Sequence of chain 1.C:
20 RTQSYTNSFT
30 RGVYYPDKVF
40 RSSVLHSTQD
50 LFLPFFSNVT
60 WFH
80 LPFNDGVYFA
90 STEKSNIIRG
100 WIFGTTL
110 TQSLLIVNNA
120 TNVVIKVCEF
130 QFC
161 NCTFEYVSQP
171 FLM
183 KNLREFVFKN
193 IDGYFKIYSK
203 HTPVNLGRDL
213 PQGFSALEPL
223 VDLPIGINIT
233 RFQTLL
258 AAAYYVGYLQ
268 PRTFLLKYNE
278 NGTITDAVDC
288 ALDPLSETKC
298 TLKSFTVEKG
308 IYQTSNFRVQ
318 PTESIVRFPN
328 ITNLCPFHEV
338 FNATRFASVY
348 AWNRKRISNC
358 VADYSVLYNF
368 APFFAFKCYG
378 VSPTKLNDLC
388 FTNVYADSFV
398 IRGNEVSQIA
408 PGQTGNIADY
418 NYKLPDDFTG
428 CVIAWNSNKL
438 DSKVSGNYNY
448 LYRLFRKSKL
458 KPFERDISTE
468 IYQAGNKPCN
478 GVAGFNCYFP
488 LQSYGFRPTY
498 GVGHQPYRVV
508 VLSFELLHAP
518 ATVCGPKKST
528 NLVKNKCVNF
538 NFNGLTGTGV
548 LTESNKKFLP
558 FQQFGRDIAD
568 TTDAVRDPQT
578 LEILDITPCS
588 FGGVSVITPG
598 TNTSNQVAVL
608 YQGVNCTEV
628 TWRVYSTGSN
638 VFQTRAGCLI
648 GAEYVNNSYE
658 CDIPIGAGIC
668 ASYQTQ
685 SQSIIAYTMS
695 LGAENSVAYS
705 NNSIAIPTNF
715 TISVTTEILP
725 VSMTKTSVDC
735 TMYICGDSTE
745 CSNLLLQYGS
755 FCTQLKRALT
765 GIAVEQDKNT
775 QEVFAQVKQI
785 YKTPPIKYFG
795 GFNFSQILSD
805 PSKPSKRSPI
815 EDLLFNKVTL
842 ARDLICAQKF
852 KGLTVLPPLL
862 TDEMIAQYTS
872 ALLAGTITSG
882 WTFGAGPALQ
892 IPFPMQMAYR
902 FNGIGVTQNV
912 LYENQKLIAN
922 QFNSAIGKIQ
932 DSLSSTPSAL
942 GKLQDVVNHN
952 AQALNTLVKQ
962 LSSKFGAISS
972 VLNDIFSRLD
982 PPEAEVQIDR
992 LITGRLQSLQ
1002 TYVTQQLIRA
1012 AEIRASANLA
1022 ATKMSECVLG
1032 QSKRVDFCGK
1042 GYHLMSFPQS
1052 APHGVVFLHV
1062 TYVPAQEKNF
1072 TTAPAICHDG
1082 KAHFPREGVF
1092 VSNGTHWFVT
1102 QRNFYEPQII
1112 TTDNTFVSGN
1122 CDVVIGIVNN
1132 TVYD

A small-molecule ligand and the protein it binds are described below.
Small molecule (SMILES): CC(=O)N[C@@H]1[C@@H](O)[C@H](O)[C@@H](CO)O[C@H]1O

Sequence of chain 1.A:
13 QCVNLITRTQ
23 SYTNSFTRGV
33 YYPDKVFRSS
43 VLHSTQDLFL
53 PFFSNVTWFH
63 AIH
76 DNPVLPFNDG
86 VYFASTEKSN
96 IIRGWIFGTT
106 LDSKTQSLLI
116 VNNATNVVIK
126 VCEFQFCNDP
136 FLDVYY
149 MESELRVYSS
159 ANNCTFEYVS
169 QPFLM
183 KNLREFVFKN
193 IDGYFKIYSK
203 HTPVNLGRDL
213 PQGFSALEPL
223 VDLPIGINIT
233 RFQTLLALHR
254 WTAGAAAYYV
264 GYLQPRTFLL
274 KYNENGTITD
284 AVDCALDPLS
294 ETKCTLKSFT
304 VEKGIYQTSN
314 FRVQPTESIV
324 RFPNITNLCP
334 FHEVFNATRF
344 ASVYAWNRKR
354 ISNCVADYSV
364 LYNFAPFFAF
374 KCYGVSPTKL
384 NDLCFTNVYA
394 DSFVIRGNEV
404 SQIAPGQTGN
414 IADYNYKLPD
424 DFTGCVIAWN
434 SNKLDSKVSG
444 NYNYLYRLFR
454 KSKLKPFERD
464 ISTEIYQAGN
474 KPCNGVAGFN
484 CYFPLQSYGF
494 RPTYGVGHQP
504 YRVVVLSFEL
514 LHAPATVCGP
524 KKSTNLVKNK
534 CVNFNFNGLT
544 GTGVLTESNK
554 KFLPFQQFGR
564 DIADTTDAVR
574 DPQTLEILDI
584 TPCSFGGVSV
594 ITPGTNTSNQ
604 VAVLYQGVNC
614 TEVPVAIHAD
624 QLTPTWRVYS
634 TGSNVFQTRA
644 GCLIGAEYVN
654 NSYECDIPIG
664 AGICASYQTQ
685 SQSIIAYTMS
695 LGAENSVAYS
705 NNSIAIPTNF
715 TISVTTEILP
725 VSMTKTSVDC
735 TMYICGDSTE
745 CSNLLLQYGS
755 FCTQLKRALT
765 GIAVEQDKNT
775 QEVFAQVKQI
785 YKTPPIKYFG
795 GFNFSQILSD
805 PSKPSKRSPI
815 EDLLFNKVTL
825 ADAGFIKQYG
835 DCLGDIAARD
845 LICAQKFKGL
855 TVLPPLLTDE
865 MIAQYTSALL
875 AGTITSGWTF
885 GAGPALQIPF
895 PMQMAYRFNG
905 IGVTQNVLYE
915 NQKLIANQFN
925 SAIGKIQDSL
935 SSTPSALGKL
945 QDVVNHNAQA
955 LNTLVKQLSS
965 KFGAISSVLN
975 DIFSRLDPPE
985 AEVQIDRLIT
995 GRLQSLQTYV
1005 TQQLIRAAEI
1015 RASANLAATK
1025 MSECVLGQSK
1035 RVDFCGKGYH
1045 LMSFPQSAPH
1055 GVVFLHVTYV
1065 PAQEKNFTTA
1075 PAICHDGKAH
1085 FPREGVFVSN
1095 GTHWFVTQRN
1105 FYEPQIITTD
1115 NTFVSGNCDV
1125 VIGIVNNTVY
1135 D

Binding-site contacts:
Ligand atom C2 contacts residue ASN161 of chain 1.A at 2.6 Å.
Ligand atom O6 contacts residue ILE464 of chain 1.C at 4.4 Å.
Ligand atom C7 contacts residue ASN161 of chain 1.A at 2.9 Å.
Ligand atom O7 contacts residue ASN160 of chain 1.A at 3.3 Å (h-bond).
Ligand atom N2 contacts residue ASN160 of chain 1.A at 4.3 Å.
Ligand atom C8 contacts residue ASN161 of chain 1.A at 3.2 Å.
Ligand atom C7 contacts residue ASN160 of chain 1.A at 3.9 Å.
Ligand atom N2 contacts residue ASN161 of chain 1.A at 2.8 Å (h-bond).
Ligand atom O6 contacts residue ASN161 of chain 1.A at 4.4 Å.
Ligand atom C4 contacts residue ASN161 of chain 1.A at 4.3 Å.
Ligand atom O7 contacts residue ASN161 of chain 1.A at 3.6 Å (h-bond).
Ligand atom C5 contacts residue ASN161 of chain 1.A at 3.6 Å.
Ligand atom C1 contacts residue ASN161 of chain 1.A at 1.4 Å.
Ligand atom C3 contacts residue ASN161 of chain 1.A at 3.9 Å.
Ligand atom O5 contacts residue ASN161 of chain 1.A at 2.3 Å (h-bond).